The small molecule below binds the protein below.
Small molecule (SMILES): CC(=O)N[C@H]1[C@H](O[C@H]2[C@H](O)[C@@H](NC(C)=O)CO[C@@H]2CO)O[C@H](CO)[C@@H](O)[C@@H]1O

Sequence of chain 1.A:
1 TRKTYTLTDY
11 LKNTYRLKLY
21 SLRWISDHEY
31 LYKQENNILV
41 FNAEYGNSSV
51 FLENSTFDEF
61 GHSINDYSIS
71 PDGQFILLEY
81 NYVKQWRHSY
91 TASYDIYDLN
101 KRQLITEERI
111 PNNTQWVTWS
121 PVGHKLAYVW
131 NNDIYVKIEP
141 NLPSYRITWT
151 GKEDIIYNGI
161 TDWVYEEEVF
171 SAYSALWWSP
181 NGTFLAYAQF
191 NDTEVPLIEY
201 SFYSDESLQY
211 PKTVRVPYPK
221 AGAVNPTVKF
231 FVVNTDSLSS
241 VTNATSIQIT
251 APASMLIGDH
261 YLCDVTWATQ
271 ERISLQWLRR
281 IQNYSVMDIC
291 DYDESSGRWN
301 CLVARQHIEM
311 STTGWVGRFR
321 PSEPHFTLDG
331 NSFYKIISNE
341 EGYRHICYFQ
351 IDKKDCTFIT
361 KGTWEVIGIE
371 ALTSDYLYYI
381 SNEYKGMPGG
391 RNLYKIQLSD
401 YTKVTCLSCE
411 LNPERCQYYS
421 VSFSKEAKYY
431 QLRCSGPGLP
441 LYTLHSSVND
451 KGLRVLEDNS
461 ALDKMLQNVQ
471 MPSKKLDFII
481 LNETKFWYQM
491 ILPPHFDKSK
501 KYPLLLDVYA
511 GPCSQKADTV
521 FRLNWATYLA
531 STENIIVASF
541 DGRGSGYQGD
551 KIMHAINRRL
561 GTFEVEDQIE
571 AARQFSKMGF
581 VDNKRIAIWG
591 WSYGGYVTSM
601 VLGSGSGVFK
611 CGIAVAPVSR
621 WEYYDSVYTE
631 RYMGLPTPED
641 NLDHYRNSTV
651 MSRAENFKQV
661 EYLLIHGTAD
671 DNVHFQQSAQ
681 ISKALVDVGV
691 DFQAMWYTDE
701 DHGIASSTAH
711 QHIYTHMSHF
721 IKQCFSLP

Binding-site contacts:
Ligand atom O5 contacts residue ILE281 of chain 1.A at 3.8 Å.
Ligand atom O7 contacts residue ASN283 of chain 1.A at 3.9 Å.
Ligand atom C7 contacts residue SER311 of chain 1.A at 3.5 Å.
Ligand atom O6 contacts residue GLU639 of chain 1.A at 4.1 Å.
Ligand atom C4 contacts residue ASN283 of chain 1.A at 4.1 Å.
Ligand atom C2 contacts residue ASN283 of chain 1.A at 2.4 Å.
Ligand atom C1 contacts residue ASN283 of chain 1.A at 1.4 Å.
Ligand atom C3 contacts residue ASN283 of chain 1.A at 3.8 Å.
Ligand atom O6 contacts residue ARG558 of chain 1.A at 3.6 Å.
Ligand atom C1 contacts residue ILE281 of chain 1.A at 3.8 Å (hydrophobic).
Ligand atom O5 contacts residue ASN283 of chain 1.A at 2.2 Å (h-bond).
Ligand atom N2 contacts residue ASN283 of chain 1.A at 2.9 Å (h-bond).
Ligand atom N2 contacts residue SER311 of chain 1.A at 4.4 Å.
Ligand atom O7 contacts residue THR312 of chain 1.A at 3.5 Å.
Ligand atom C5 contacts residue ASN283 of chain 1.A at 3.5 Å.
Ligand atom C8 contacts residue SER311 of chain 1.A at 4.0 Å.
Ligand atom C8 contacts residue ASN283 of chain 1.A at 4.1 Å.
Ligand atom O7 contacts residue SER311 of chain 1.A at 3.0 Å (h-bond).
Ligand atom C7 contacts residue ASN283 of chain 1.A at 3.6 Å.
Ligand atom O6 contacts residue ASP640 of chain 1.A at 3.8 Å.
Ligand atom C6 contacts residue ARG558 of chain 1.A at 3.8 Å.
Ligand atom C5 contacts residue ILE281 of chain 1.A at 4.1 Å (hydrophobic).
Ligand atom C8 contacts residue MET310 of chain 1.A at 4.0 Å (hydrophobic).